Sequence of chain 1.C:
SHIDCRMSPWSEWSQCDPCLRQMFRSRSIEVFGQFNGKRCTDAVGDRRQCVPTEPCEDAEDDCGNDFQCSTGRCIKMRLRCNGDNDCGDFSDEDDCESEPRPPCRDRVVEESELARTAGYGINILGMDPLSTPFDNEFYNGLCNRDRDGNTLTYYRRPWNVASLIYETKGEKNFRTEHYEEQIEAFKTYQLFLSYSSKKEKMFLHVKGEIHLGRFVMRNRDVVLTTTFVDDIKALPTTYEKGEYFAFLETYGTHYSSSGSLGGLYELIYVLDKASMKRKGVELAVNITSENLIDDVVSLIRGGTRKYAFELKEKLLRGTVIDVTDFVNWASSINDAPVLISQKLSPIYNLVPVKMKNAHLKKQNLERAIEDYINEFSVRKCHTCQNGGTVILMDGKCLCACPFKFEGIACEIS

The small molecule below binds the protein below.
Small molecule (SMILES): CC(=O)N[C@@H]1[C@@H](O)[C@H](O)[C@@H](CO)O[C@H]1O

Sequence of chain 1.F:
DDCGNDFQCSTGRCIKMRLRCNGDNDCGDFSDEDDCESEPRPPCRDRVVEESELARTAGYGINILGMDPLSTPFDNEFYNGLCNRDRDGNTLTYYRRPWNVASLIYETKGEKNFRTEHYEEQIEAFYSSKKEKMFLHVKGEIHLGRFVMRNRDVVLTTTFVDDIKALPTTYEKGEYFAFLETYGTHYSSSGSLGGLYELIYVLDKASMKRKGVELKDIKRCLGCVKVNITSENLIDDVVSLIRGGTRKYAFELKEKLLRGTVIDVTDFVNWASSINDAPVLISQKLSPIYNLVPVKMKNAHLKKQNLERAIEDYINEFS

Binding-site contacts:
Ligand atom N2 contacts residue GLN199 of chain 1.F at 3.6 Å (h-bond).
Ligand atom O7 contacts residue ASN394 of chain 1.C at 2.9 Å (h-bond).
Ligand atom O7 contacts residue GLN199 of chain 1.F at 3.0 Å (h-bond).
Ligand atom O6 contacts residue LYS349 of chain 1.C at 3.2 Å (salt-bridge).
Ligand atom C3 contacts residue GLN199 of chain 1.F at 4.4 Å.
Ligand atom C5 contacts residue LYS349 of chain 1.C at 4.3 Å.
Ligand atom O3 contacts residue THR396 of chain 1.C at 4.0 Å.
Ligand atom C3 contacts residue ASN394 of chain 1.C at 3.8 Å.
Ligand atom O5 contacts residue LYS349 of chain 1.C at 3.6 Å.
Ligand atom C4 contacts residue ASN394 of chain 1.C at 4.3 Å.
Ligand atom C8 contacts residue ASN394 of chain 1.C at 3.1 Å.
Ligand atom C1 contacts residue LYS349 of chain 1.C at 4.4 Å.
Ligand atom O7 contacts residue GLU201 of chain 1.F at 3.5 Å.
Ligand atom C6 contacts residue LYS349 of chain 1.C at 4.0 Å.
Ligand atom C5 contacts residue ASN394 of chain 1.C at 3.7 Å.
Ligand atom C7 contacts residue GLN199 of chain 1.F at 3.0 Å.
Ligand atom C2 contacts residue ASN394 of chain 1.C at 2.6 Å.
Ligand atom C1 contacts residue ASN394 of chain 1.C at 1.5 Å.
Ligand atom C7 contacts residue ASN394 of chain 1.C at 3.0 Å.
Ligand atom O5 contacts residue ASN394 of chain 1.C at 2.4 Å (h-bond).
Ligand atom C8 contacts residue GLN199 of chain 1.F at 3.4 Å.
Ligand atom N2 contacts residue ASN394 of chain 1.C at 2.9 Å (h-bond).
Ligand atom C2 contacts residue THR396 of chain 1.C at 3.9 Å.
Ligand atom O3 contacts residue GLN199 of chain 1.F at 3.6 Å.
Ligand atom N2 contacts residue THR396 of chain 1.C at 3.8 Å.